This small molecule binds to this protein.
Small molecule (SMILES): Cc1ncc(COP(=O)(O)O)c(CN[C@@H](C)C(=O)O)c1O

Binding-site contacts:
Ligand atom O contacts residue CYS311 of chain 1.A at 3.6 Å.
Ligand atom O3P contacts residue TYR43 of chain 1.B at 2.8 Å (h-bond).
Ligand atom O1P contacts residue GLY221 of chain 1.B at 3.3 Å (h-bond).
Ligand atom O3P contacts residue GLY221 of chain 1.B at 3.5 Å.
Ligand atom N1 contacts residue HIS166 of chain 1.B at 3.7 Å.
Ligand atom C3 contacts residue HIS166 of chain 1.B at 3.6 Å.
Ligand atom C contacts residue MET312 of chain 1.A at 3.5 Å (hydrophobic).
Ligand atom CB contacts residue MET312 of chain 1.A at 3.3 Å (hydrophobic).
Ligand atom O4P contacts residue ASN203 of chain 1.B at 3.7 Å.
Ligand atom N contacts residue LYS39 of chain 1.B at 3.0 Å (salt-bridge).
Ligand atom C2 contacts residue HIS166 of chain 1.B at 3.6 Å.
Ligand atom O2P contacts residue TYR354 of chain 1.B at 2.6 Å (h-bond).
Ligand atom O contacts residue TYR265 of chain 1.A at 3.5 Å.
Ligand atom OXT contacts residue ARG136 of chain 1.B at 3.2 Å (salt-bridge).
Ligand atom CA contacts residue LYS39 of chain 1.B at 3.6 Å.
Ligand atom O1P contacts residue SER204 of chain 1.B at 2.8 Å (h-bond).
Ligand atom C2A contacts residue KCX129 of chain 1.B at 3.7 Å.
Ligand atom C4 contacts residue HIS166 of chain 1.B at 3.5 Å.
Ligand atom C4A contacts residue TYR265 of chain 1.A at 3.0 Å (hydrophobic).
Ligand atom C contacts residue TYR265 of chain 1.A at 3.4 Å (hydrophobic).
Ligand atom N1 contacts residue ARG219 of chain 1.B at 2.8 Å (salt-bridge).
Ligand atom C5A contacts residue TYR43 of chain 1.B at 3.7 Å (hydrophobic).
Ligand atom O3P contacts residue ILE222 of chain 1.B at 2.8 Å (h-bond).
Ligand atom N contacts residue TYR43 of chain 1.B at 3.7 Å.
Ligand atom CB contacts residue TYR354 of chain 1.B at 3.7 Å (hydrophobic).
Ligand atom OXT contacts residue TYR265 of chain 1.A at 3.6 Å (h-bond).
Ligand atom OXT contacts residue MET312 of chain 1.A at 3.7 Å.
Ligand atom O contacts residue MET312 of chain 1.A at 2.8 Å (h-bond).
Ligand atom CB contacts residue LYS39 of chain 1.B at 3.5 Å.
Ligand atom O3 contacts residue ARG136 of chain 1.B at 2.8 Å (salt-bridge).
Ligand atom O contacts residue TYR284 of chain 1.A at 3.7 Å.
Ligand atom O1P contacts residue ILE222 of chain 1.B at 3.5 Å (h-bond).
Ligand atom C2A contacts residue ARG136 of chain 1.B at 3.7 Å.
Ligand atom P contacts residue ILE222 of chain 1.B at 3.7 Å.
Ligand atom O1P contacts residue ASN203 of chain 1.B at 3.7 Å.
Ligand atom CB contacts residue TYR284 of chain 1.A at 3.6 Å (hydrophobic).
Ligand atom CA contacts residue TYR265 of chain 1.A at 3.5 Å (hydrophobic).
Ligand atom OXT contacts residue LYS39 of chain 1.B at 3.6 Å.
Ligand atom O3P contacts residue TYR354 of chain 1.B at 3.4 Å.
Ligand atom C6 contacts residue ARG219 of chain 1.B at 3.5 Å.

Sequence of chain 1.A:
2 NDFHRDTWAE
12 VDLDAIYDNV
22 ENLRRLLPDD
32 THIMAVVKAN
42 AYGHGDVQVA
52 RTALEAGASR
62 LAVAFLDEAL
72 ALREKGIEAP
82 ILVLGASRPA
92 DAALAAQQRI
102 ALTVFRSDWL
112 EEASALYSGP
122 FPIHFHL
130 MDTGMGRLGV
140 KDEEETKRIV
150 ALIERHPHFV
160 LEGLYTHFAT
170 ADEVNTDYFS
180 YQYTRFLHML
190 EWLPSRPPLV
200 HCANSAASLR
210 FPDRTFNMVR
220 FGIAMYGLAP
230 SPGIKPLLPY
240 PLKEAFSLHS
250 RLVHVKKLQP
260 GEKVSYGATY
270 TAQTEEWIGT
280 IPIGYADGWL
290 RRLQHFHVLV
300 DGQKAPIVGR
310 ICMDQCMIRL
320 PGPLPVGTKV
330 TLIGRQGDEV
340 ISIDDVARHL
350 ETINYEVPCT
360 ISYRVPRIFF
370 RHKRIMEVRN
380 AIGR

Sequence of chain 1.B:
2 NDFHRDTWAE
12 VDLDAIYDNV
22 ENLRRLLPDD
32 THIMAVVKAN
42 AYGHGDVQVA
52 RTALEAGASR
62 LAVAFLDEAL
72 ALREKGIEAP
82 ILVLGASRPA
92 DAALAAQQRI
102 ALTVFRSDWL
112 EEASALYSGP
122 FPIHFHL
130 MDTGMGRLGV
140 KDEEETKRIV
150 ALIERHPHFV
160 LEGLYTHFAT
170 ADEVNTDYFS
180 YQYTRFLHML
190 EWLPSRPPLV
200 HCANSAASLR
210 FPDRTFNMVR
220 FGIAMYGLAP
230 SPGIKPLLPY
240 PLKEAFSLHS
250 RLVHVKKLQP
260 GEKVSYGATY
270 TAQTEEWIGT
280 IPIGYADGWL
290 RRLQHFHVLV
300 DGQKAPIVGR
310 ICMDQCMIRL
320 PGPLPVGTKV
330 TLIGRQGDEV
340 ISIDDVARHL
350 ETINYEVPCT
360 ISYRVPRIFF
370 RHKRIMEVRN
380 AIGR